Sequence of chain 1.E:
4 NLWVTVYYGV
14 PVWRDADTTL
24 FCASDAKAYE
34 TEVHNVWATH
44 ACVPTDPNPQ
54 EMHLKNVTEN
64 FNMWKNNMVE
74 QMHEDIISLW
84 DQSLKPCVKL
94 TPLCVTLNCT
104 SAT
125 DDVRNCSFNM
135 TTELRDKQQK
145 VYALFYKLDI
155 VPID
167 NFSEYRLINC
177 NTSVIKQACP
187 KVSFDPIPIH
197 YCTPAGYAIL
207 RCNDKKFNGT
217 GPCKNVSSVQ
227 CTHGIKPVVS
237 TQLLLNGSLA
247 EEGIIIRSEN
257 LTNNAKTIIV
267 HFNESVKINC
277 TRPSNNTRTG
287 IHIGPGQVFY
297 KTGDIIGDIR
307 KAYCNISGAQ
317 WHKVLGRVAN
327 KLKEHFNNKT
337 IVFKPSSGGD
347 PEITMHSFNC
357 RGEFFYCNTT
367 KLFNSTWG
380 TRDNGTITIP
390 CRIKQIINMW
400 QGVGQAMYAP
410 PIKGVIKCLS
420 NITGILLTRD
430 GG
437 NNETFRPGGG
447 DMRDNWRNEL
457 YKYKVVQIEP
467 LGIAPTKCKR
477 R

A protein and the small-molecule ligand that binds it are described below.
Small molecule (SMILES): COc1cnc(-n2cnc(C)n2)c2[nH]cc(C(=O)C(=O)N3CCN(C(=O)c4ccccc4)CC3)c12

Binding-site contacts:
Ligand atom C20 contacts residue VAL235 of chain 1.E at 3.5 Å (hydrophobic).
Ligand atom O11 contacts residue ASN397 of chain 1.E at 3.9 Å.
Ligand atom C25 contacts residue MET406 of chain 1.E at 3.8 Å (hydrophobic).
Ligand atom N32 contacts residue LEU87 of chain 1.E at 4.0 Å.
Ligand atom C07 contacts residue TRP399 of chain 1.E at 3.7 Å (hydrophobic).
Ligand atom C18 contacts residue ASP84 of chain 1.E at 3.9 Å.
Ligand atom N08 contacts residue ASP84 of chain 1.E at 2.9 Å (salt-bridge).
Ligand atom O09 contacts residue TRP83 of chain 1.E at 3.8 Å.
Ligand atom C23 contacts residue VAL235 of chain 1.E at 3.8 Å (hydrophobic).
Ligand atom N34 contacts residue GLN404 of chain 1.E at 3.5 Å.
Ligand atom N30 contacts residue ASP84 of chain 1.E at 3.6 Å (salt-bridge).
Ligand atom C01 contacts residue TRP83 of chain 1.E at 3.9 Å (hydrophobic).
Ligand atom O06 contacts residue VAL235 of chain 1.E at 3.3 Å.
Ligand atom C22 contacts residue MET398 of chain 1.E at 3.9 Å (hydrophobic).
Ligand atom C35 contacts residue GLN404 of chain 1.E at 3.9 Å.
Ligand atom N30 contacts residue LEU87 of chain 1.E at 4.0 Å.
Ligand atom C35 contacts residue LYS182 of chain 1.E at 3.7 Å.
Ligand atom C01 contacts residue MET448 of chain 1.E at 4.0 Å (hydrophobic).
Ligand atom N32 contacts residue ASP84 of chain 1.E at 3.5 Å (salt-bridge).
Ligand atom C25 contacts residue ALA405 of chain 1.E at 3.8 Å (hydrophobic).
Ligand atom O03 contacts residue TRP399 of chain 1.E at 3.2 Å (h-bond).
Ligand atom C31 contacts residue LEU87 of chain 1.E at 3.7 Å (hydrophobic).
Ligand atom N05 contacts residue VAL235 of chain 1.E at 3.8 Å.
Ligand atom O11 contacts residue MET398 of chain 1.E at 3.5 Å.
Ligand atom O03 contacts residue MET398 of chain 1.E at 3.5 Å.
Ligand atom C23 contacts residue PHE354 of chain 1.E at 3.9 Å (hydrophobic).
Ligand atom C18 contacts residue TRP83 of chain 1.E at 3.4 Å (hydrophobic).
Ligand atom C23 contacts residue SER353 of chain 1.E at 3.8 Å.
Ligand atom C13 contacts residue VAL235 of chain 1.E at 3.5 Å (hydrophobic).
Ligand atom C04 contacts residue TRP83 of chain 1.E at 3.4 Å (hydrophobic).
Ligand atom C27 contacts residue MET406 of chain 1.E at 3.7 Å (hydrophobic).
Ligand atom N08 contacts residue TRP83 of chain 1.E at 3.8 Å.
Ligand atom C33 contacts residue GLN404 of chain 1.E at 4.0 Å.
Ligand atom N28 contacts residue ALA405 of chain 1.E at 3.6 Å.
Ligand atom C24 contacts residue TYR362 of chain 1.E at 3.9 Å (hydrophobic).
Ligand atom C18 contacts residue ILE80 of chain 1.E at 3.9 Å (hydrophobic).
Ligand atom C19 contacts residue ASP84 of chain 1.E at 3.8 Å.
Ligand atom C31 contacts residue ASP84 of chain 1.E at 3.1 Å.
Ligand atom C26 contacts residue SER353 of chain 1.E at 3.4 Å.
Ligand atom C27 contacts residue ILE396 of chain 1.E at 3.4 Å (hydrophobic).